Sequence of chain 2.A:
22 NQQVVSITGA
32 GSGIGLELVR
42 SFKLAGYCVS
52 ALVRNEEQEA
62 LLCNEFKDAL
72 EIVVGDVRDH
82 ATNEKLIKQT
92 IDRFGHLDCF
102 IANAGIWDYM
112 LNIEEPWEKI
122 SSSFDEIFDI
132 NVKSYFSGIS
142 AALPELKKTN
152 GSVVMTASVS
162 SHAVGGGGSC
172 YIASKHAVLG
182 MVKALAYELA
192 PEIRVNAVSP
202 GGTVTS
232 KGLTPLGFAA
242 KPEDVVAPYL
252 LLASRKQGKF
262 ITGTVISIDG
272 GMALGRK

This protein binds this small molecule.
Small molecule (SMILES): Oc1cccc(-c2ccccc2)c1O

Binding-site contacts:
Ligand atom OK1 contacts residue TRP108 of chain 2.A at 3.7 Å.
Ligand atom CK1 contacts residue THR206 of chain 2.A at 4.2 Å.
Ligand atom CK1 contacts residue TRP108 of chain 2.A at 4.4 Å (hydrophobic).
Ligand atom OK2 contacts residue TRP108 of chain 2.A at 3.9 Å.
Ligand atom CK8 contacts residue NAD1 of chain 2.B at 3.9 Å.
Ligand atom CK9 contacts residue TYR110 of chain 2.A at 4.1 Å (hydrophobic).
Ligand atom CK5 contacts residue TRP108 of chain 2.A at 4.1 Å (hydrophobic).
Ligand atom CK2 contacts residue NAD1 of chain 2.B at 4.4 Å.
Ligand atom CK5 contacts residue NAD1 of chain 2.B at 3.9 Å.
Ligand atom OK1 contacts residue TYR172 of chain 2.A at 3.8 Å.
Ligand atom CK1 contacts residue NAD1 of chain 2.B at 3.4 Å.
Ligand atom CK3 contacts residue TRP108 of chain 2.A at 4.0 Å (hydrophobic).
Ligand atom CK1 contacts residue SER207 of chain 2.A at 4.4 Å.
Ligand atom OK1 contacts residue NAD1 of chain 2.B at 3.6 Å.
Ligand atom CK6 contacts residue NAD1 of chain 2.B at 3.4 Å.
Ligand atom CK4 contacts residue NAD1 of chain 2.B at 4.2 Å.
Ligand atom CK8 contacts residue TYR110 of chain 2.A at 4.3 Å (hydrophobic).
Ligand atom CK7 contacts residue THR206 of chain 2.A at 4.3 Å.
Ligand atom CK4 contacts residue TRP108 of chain 2.A at 4.0 Å (hydrophobic).
Ligand atom CK8 contacts residue SER207 of chain 2.A at 2.8 Å.
Ligand atom CKA contacts residue SER207 of chain 2.A at 4.0 Å.
Ligand atom CK6 contacts residue TRP108 of chain 2.A at 4.4 Å (hydrophobic).
Ligand atom CK7 contacts residue SER207 of chain 2.A at 4.1 Å.
Ligand atom CK9 contacts residue SER207 of chain 2.A at 2.8 Å.
Ligand atom CK2 contacts residue TRP108 of chain 2.A at 4.3 Å (hydrophobic).
Ligand atom CK2 contacts residue THR206 of chain 2.A at 4.2 Å.
Ligand atom CK5 contacts residue TYR172 of chain 2.A at 4.4 Å (hydrophobic).